Binding-site contacts:
Ligand atom C6 contacts residue PHE140 of chain 2.A at 3.2 Å (hydrophobic).
Ligand atom C8 contacts residue ASN142 of chain 2.A at 3.8 Å.
Ligand atom C15 contacts residue HIS164 of chain 2.A at 3.5 Å.
Ligand atom C3 contacts residue GLU166 of chain 2.A at 4.0 Å.
Ligand atom N1 contacts residue SER144 of chain 2.A at 3.8 Å.
Ligand atom C13 contacts residue MET165 of chain 2.A at 3.4 Å (hydrophobic).
Ligand atom C14 contacts residue HIS164 of chain 2.A at 3.9 Å.
Ligand atom C5 contacts residue HIS163 of chain 2.A at 3.3 Å.
Ligand atom CL contacts residue HIS41 of chain 2.A at 3.4 Å.
Ligand atom N1 contacts residue GLU166 of chain 2.A at 3.8 Å.
Ligand atom C13 contacts residue MET49 of chain 2.A at 3.8 Å (hydrophobic).
Ligand atom C7 contacts residue GLU166 of chain 2.A at 3.5 Å.
Ligand atom C9 contacts residue ASN142 of chain 2.A at 3.8 Å.
Ligand atom CL contacts residue HIS164 of chain 2.A at 3.8 Å.
Ligand atom C5 contacts residue CYS145 of chain 2.A at 3.8 Å (hydrophobic).
Ligand atom C15 contacts residue MET49 of chain 2.A at 3.8 Å (hydrophobic).
Ligand atom CL contacts residue MET49 of chain 2.A at 3.8 Å.
Ligand atom C6 contacts residue LEU141 of chain 2.A at 3.8 Å (hydrophobic).
Ligand atom C13 contacts residue ARG188 of chain 2.A at 3.6 Å.
Ligand atom N contacts residue CYS145 of chain 2.A at 3.9 Å.
Ligand atom C5 contacts residue MET165 of chain 2.A at 3.9 Å (hydrophobic).
Ligand atom O contacts residue HIS41 of chain 2.A at 3.9 Å.
Ligand atom C6 contacts residue GLU166 of chain 2.A at 3.6 Å.
Ligand atom C14 contacts residue MET49 of chain 2.A at 3.5 Å (hydrophobic).
Ligand atom C12 contacts residue MET165 of chain 2.A at 3.7 Å (hydrophobic).
Ligand atom CL contacts residue ASP187 of chain 2.A at 3.2 Å.
Ligand atom CL contacts residue MET165 of chain 2.A at 4.0 Å.
Ligand atom C7 contacts residue PHE140 of chain 2.A at 3.7 Å (hydrophobic).
Ligand atom C5 contacts residue GLU166 of chain 2.A at 3.7 Å.
Ligand atom C14 contacts residue MET165 of chain 2.A at 3.4 Å (hydrophobic).
Ligand atom N1 contacts residue HIS163 of chain 2.A at 2.8 Å (h-bond).
Ligand atom C6 contacts residue HIS163 of chain 2.A at 3.9 Å.
Ligand atom C12 contacts residue GLN189 of chain 2.A at 3.7 Å.
Ligand atom C12 contacts residue ARG188 of chain 2.A at 3.7 Å.
Ligand atom O1 contacts residue MET165 of chain 2.A at 3.6 Å.
Ligand atom C7 contacts residue ASN142 of chain 2.A at 3.6 Å.
Ligand atom C15 contacts residue MET165 of chain 2.A at 3.6 Å (hydrophobic).
Ligand atom O1 contacts residue GLU166 of chain 2.A at 3.0 Å (salt-bridge).
Ligand atom C7 contacts residue LEU141 of chain 2.A at 3.6 Å (hydrophobic).
Ligand atom N1 contacts residue PHE140 of chain 2.A at 3.8 Å.

This small molecule binds to this protein.
Small molecule (SMILES): CC[C@@](O)(C(=O)Nc1cnccc1C)c1cccc(Cl)c1

Sequence of chain 2.A:
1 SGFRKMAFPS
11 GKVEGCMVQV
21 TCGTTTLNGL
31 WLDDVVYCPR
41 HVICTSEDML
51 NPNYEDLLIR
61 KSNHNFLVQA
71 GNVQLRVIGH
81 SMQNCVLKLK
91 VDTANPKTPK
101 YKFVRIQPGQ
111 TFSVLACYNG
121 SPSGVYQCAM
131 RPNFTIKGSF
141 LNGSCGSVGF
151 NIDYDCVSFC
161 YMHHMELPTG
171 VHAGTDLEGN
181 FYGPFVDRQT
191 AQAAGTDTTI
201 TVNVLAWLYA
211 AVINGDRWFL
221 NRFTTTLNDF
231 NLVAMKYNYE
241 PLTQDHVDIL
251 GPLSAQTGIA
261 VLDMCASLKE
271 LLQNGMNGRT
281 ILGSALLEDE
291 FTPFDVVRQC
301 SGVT